Sequence of chain 2.C:
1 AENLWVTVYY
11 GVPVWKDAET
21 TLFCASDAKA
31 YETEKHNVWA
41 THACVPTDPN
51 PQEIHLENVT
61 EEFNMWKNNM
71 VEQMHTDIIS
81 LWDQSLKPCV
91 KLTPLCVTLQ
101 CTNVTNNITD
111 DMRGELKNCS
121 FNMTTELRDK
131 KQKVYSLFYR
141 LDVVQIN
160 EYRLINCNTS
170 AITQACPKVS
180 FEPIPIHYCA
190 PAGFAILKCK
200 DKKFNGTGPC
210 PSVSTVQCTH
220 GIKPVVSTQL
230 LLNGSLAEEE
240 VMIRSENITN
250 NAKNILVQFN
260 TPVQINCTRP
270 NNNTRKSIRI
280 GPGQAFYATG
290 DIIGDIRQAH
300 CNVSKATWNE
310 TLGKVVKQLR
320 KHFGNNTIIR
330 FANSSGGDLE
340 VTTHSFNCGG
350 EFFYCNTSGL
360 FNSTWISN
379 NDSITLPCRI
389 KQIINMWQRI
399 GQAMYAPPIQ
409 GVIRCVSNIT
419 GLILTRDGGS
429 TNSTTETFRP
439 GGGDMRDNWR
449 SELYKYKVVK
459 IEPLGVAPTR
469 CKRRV

This small molecule binds to this protein.
Small molecule (SMILES): CC(=O)N[C@H]1[C@H](O[C@H]2[C@H](O)[C@@H](NC(C)=O)CO[C@@H]2CO)O[C@H](CO)[C@@H](O)[C@@H]1O

Binding-site contacts:
Ligand atom O7 contacts residue ILE247 of chain 2.C at 3.2 Å.
Ligand atom O5 contacts residue THR206 of chain 2.C at 4.2 Å.
Ligand atom C1 contacts residue ASN204 of chain 2.C at 1.4 Å.
Ligand atom C8 contacts residue SER244 of chain 2.C at 3.1 Å.
Ligand atom N2 contacts residue ASN204 of chain 2.C at 2.9 Å (h-bond).
Ligand atom O5 contacts residue ASN204 of chain 2.C at 2.4 Å (h-bond).
Ligand atom C2 contacts residue THR206 of chain 2.C at 4.1 Å.
Ligand atom C7 contacts residue SER244 of chain 2.C at 4.5 Å.
Ligand atom C7 contacts residue THR206 of chain 2.C at 4.2 Å.
Ligand atom C5 contacts residue THR206 of chain 2.C at 4.3 Å.
Ligand atom C7 contacts residue ILE247 of chain 2.C at 4.1 Å (hydrophobic).
Ligand atom C8 contacts residue THR206 of chain 2.C at 4.2 Å.
Ligand atom N2 contacts residue THR206 of chain 2.C at 3.4 Å (h-bond).
Ligand atom C7 contacts residue ASN204 of chain 2.C at 3.5 Å.
Ligand atom C8 contacts residue ILE247 of chain 2.C at 4.2 Å (hydrophobic).
Ligand atom C3 contacts residue ASN204 of chain 2.C at 3.8 Å.
Ligand atom C1 contacts residue THR206 of chain 2.C at 3.8 Å.
Ligand atom O7 contacts residue ASN204 of chain 2.C at 3.6 Å.
Ligand atom C5 contacts residue ASN204 of chain 2.C at 3.7 Å.
Ligand atom C4 contacts residue ASN204 of chain 2.C at 4.2 Å.
Ligand atom C2 contacts residue ASN204 of chain 2.C at 2.5 Å.